A protein and the small-molecule ligand that binds it are described below.
Small molecule (SMILES): COc1nc2ccc([C@@](O)(c3ccc(C(F)(F)F)nc3)c3cncn3C)cc2c(Cl)c1Cc1ccc(-n2cccn2)cc1

Binding-site contacts:
Ligand atom C10 contacts residue CYS55 of chain 1.D at 3.7 Å (hydrophobic).
Ligand atom C3 contacts residue MET100 of chain 1.D at 3.6 Å (hydrophobic).
Ligand atom N1 contacts residue LEU59 of chain 1.D at 3.4 Å.
Ligand atom C14 contacts residue LEU59 of chain 1.D at 3.4 Å (hydrophobic).
Ligand atom F2 contacts residue GLU114 of chain 1.D at 2.9 Å.
Ligand atom CL contacts residue LEU59 of chain 1.D at 3.7 Å.
Ligand atom N5 contacts residue LEU22 of chain 1.D at 3.6 Å.
Ligand atom F2 contacts residue PHE112 of chain 1.D at 2.9 Å.
Ligand atom C27 contacts residue GLU114 of chain 1.D at 3.2 Å.
Ligand atom C24 contacts residue VAL96 of chain 1.D at 3.7 Å (hydrophobic).
Ligand atom C10 contacts residue PHE123 of chain 1.D at 3.4 Å (hydrophobic).
Ligand atom C12 contacts residue ILE135 of chain 1.D at 3.4 Å (hydrophobic).
Ligand atom F contacts residue PHE112 of chain 1.D at 3.5 Å.
Ligand atom O contacts residue PHE123 of chain 1.D at 3.0 Å.
Ligand atom C30 contacts residue GLU114 of chain 1.D at 3.8 Å.
Ligand atom C17 contacts residue LEU59 of chain 1.D at 3.3 Å (hydrophobic).
Ligand atom C2 contacts residue MET100 of chain 1.D at 3.5 Å (hydrophobic).
Ligand atom C7 contacts residue PHE113 of chain 1.D at 3.5 Å (hydrophobic).
Ligand atom C contacts residue PHE123 of chain 1.D at 3.7 Å (hydrophobic).
Ligand atom C2 contacts residue PHE113 of chain 1.D at 3.7 Å (hydrophobic).
Ligand atom N contacts residue MET100 of chain 1.D at 3.5 Å (h-bond).
Ligand atom C contacts residue PHE136 of chain 1.D at 3.5 Å (hydrophobic).
Ligand atom C13 contacts residue ILE135 of chain 1.D at 3.2 Å (hydrophobic).
Ligand atom C16 contacts residue CYS55 of chain 1.D at 3.6 Å (hydrophobic).
Ligand atom C1 contacts residue PHE123 of chain 1.D at 3.3 Å (hydrophobic).
Ligand atom C3 contacts residue VAL111 of chain 1.D at 3.6 Å (hydrophobic).
Ligand atom C24 contacts residue MET100 of chain 1.D at 3.6 Å (hydrophobic).
Ligand atom C18 contacts residue TRP49 of chain 1.E at 3.3 Å (hydrophobic).
Ligand atom C4 contacts residue PHE112 of chain 1.D at 3.5 Å (hydrophobic).
Ligand atom C15 contacts residue LEU59 of chain 1.D at 3.2 Å (hydrophobic).
Ligand atom C8 contacts residue PHE113 of chain 1.D at 3.4 Å (hydrophobic).
Ligand atom CL contacts residue PHE113 of chain 1.D at 3.7 Å.
Ligand atom C30 contacts residue PHE112 of chain 1.D at 3.5 Å (hydrophobic).
Ligand atom N contacts residue PHE123 of chain 1.D at 3.8 Å.
Ligand atom F2 contacts residue GLY115 of chain 1.D at 3.0 Å.
Ligand atom C9 contacts residue PHE123 of chain 1.D at 3.5 Å (hydrophobic).
Ligand atom C28 contacts residue PHE112 of chain 1.D at 3.7 Å (hydrophobic).
Ligand atom C3 contacts residue PHE112 of chain 1.D at 3.4 Å (hydrophobic).
Ligand atom C17 contacts residue TRP52 of chain 1.E at 3.4 Å (hydrophobic).
Ligand atom C18 contacts residue TRP52 of chain 1.E at 3.4 Å (hydrophobic).

Sequence of chain 1.D:
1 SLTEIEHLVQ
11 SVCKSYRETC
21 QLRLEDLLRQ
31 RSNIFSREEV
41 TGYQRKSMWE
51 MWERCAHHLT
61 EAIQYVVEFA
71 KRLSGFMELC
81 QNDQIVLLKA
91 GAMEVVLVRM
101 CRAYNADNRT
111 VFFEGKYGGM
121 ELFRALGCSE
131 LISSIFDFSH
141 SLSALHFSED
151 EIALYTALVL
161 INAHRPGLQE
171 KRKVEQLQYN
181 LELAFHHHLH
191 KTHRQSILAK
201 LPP

Sequence of chain 1.E:
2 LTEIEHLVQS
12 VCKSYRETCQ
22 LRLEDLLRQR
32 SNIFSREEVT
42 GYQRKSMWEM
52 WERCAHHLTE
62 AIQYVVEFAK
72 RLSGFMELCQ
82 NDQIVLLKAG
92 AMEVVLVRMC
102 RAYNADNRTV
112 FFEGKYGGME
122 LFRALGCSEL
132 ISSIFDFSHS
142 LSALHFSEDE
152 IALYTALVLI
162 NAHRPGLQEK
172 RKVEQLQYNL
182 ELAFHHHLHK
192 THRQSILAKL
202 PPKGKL